Binding-site contacts:
Ligand atom C1 contacts residue ASN255 of chain 1.D at 2.1 Å.
Ligand atom C5 contacts residue ASN255 of chain 1.D at 4.1 Å.
Ligand atom C6 contacts residue TRP161 of chain 1.D at 3.9 Å (hydrophobic).
Ligand atom C5 contacts residue TRP161 of chain 1.D at 3.8 Å (hydrophobic).
Ligand atom C8 contacts residue SER252 of chain 1.D at 4.3 Å.
Ligand atom O5 contacts residue ASN255 of chain 1.D at 2.8 Å (h-bond).
Ligand atom C7 contacts residue ASN255 of chain 1.D at 3.5 Å.
Ligand atom C1 contacts residue TRP161 of chain 1.D at 3.7 Å (hydrophobic).
Ligand atom C8 contacts residue TRP161 of chain 1.D at 4.4 Å (hydrophobic).
Ligand atom O7 contacts residue VAL253 of chain 1.D at 3.8 Å.
Ligand atom O5 contacts residue TRP161 of chain 1.D at 3.9 Å.
Ligand atom C3 contacts residue ASN255 of chain 1.D at 4.2 Å.
Ligand atom O7 contacts residue ASN255 of chain 1.D at 3.5 Å (h-bond).
Ligand atom N2 contacts residue TRP161 of chain 1.D at 4.1 Å.
Ligand atom N2 contacts residue ASN255 of chain 1.D at 3.6 Å.
Ligand atom C2 contacts residue ASN255 of chain 1.D at 2.9 Å.
Ligand atom C8 contacts residue ASN255 of chain 1.D at 4.2 Å.

Sequence of chain 1.D:
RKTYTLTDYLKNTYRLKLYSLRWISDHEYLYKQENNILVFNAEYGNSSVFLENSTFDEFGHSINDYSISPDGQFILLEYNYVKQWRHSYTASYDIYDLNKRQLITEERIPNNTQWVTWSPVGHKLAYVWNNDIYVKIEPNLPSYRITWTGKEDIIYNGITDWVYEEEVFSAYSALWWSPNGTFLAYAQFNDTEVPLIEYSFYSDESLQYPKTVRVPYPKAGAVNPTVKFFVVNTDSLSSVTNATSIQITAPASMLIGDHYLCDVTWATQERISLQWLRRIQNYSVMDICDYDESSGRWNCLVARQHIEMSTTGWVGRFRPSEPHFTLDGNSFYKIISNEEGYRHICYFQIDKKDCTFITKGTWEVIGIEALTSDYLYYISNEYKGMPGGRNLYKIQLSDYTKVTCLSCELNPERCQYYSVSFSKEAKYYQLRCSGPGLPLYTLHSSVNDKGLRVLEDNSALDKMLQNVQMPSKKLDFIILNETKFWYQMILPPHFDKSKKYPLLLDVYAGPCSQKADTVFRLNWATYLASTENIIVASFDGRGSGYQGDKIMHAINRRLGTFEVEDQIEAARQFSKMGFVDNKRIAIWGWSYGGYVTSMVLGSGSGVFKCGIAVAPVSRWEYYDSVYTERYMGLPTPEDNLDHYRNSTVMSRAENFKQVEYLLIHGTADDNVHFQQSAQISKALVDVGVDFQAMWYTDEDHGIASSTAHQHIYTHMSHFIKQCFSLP

This small molecule binds to this protein.
Small molecule (SMILES): CC(=O)N[C@@H]1[C@@H](O)[C@H](O)[C@@H](CO)O[C@H]1O